This small molecule binds to this protein.
Small molecule (SMILES): CC(=O)N[C@@H]1[C@@H](O)[C@H](O)[C@@H](CO)O[C@H]1O

Binding-site contacts:
Ligand atom C7 contacts residue ASN324 of chain 1.B at 3.5 Å.
Ligand atom C5 contacts residue ASN324 of chain 1.B at 3.6 Å.
Ligand atom O7 contacts residue ASN324 of chain 1.B at 3.6 Å.
Ligand atom C1 contacts residue ASN324 of chain 1.B at 1.4 Å.
Ligand atom C5 contacts residue LEU327 of chain 1.B at 4.3 Å (hydrophobic).
Ligand atom C2 contacts residue ASN324 of chain 1.B at 2.6 Å.
Ligand atom N2 contacts residue ASN324 of chain 1.B at 3.0 Å (h-bond).
Ligand atom C6 contacts residue THR378 of chain 1.B at 3.3 Å.
Ligand atom O4 contacts residue THR378 of chain 1.B at 2.9 Å (h-bond).
Ligand atom C3 contacts residue ASN324 of chain 1.B at 3.8 Å.
Ligand atom C6 contacts residue GLY377 of chain 1.B at 3.9 Å.
Ligand atom C4 contacts residue GLY377 of chain 1.B at 4.3 Å.
Ligand atom C4 contacts residue THR378 of chain 1.B at 3.4 Å.
Ligand atom C5 contacts residue THR378 of chain 1.B at 3.9 Å.
Ligand atom O6 contacts residue TYR379 of chain 1.B at 3.9 Å.
Ligand atom O6 contacts residue THR378 of chain 1.B at 2.7 Å (h-bond).
Ligand atom O5 contacts residue LEU327 of chain 1.B at 4.3 Å.
Ligand atom C4 contacts residue ASN324 of chain 1.B at 4.2 Å.
Ligand atom C6 contacts residue LEU327 of chain 1.B at 3.8 Å (hydrophobic).
Ligand atom C5 contacts residue GLY377 of chain 1.B at 3.9 Å.
Ligand atom O5 contacts residue ASN324 of chain 1.B at 2.3 Å (h-bond).
Ligand atom O4 contacts residue GLY377 of chain 1.B at 3.5 Å.

Sequence of chain 1.B:
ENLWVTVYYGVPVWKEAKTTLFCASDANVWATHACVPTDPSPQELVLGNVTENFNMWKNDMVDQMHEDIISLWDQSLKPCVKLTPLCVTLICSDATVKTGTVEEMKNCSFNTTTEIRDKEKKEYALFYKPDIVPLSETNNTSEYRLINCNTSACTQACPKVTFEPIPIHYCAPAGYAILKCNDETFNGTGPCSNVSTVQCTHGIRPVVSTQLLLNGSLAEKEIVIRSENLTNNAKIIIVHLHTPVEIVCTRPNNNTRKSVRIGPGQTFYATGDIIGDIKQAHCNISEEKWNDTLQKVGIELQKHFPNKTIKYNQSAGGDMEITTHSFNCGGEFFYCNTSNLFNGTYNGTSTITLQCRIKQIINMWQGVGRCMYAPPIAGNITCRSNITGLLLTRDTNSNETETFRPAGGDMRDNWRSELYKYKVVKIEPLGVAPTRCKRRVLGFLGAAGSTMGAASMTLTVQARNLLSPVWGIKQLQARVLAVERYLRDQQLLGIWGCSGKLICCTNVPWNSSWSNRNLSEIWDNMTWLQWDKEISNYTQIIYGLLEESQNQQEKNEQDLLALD